Sequence of chain 1.A:
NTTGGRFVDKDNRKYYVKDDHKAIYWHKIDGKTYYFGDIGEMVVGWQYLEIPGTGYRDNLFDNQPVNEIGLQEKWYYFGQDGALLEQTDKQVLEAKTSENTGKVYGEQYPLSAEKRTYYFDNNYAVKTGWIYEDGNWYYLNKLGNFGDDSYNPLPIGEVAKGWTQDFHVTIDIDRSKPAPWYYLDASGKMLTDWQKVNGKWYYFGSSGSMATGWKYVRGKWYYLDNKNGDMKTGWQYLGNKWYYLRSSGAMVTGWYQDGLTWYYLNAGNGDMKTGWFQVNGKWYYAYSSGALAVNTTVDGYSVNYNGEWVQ

Binding-site contacts:
Ligand atom C2 contacts residue TRP201 of chain 1.A at 3.8 Å (hydrophobic).
Ligand atom O2 contacts residue TRP201 of chain 1.A at 3.4 Å.
Ligand atom C17 contacts residue TRP201 of chain 1.A at 3.6 Å (hydrophobic).
Ligand atom C7 contacts residue TRP201 of chain 1.A at 3.8 Å (hydrophobic).
Ligand atom OH contacts residue TRP201 of chain 1.A at 4.1 Å.
Ligand atom C14 contacts residue SER248 of chain 1.A at 4.3 Å.
Ligand atom C11 contacts residue TRP194 of chain 1.A at 4.4 Å (hydrophobic).
Ligand atom C10 contacts residue TRP194 of chain 1.A at 3.6 Å (hydrophobic).
Ligand atom C16 contacts residue MET231 of chain 1.A at 4.3 Å (hydrophobic).
Ligand atom C15 contacts residue SER248 of chain 1.A at 3.5 Å.
Ligand atom C6 contacts residue TRP201 of chain 1.A at 3.5 Å (hydrophobic).
Ligand atom C17 contacts residue TRP194 of chain 1.A at 4.3 Å (hydrophobic).
Ligand atom C10 contacts residue MET231 of chain 1.A at 4.4 Å (hydrophobic).
Ligand atom C2 contacts residue LYS196 of chain 1.A at 3.7 Å.
Ligand atom C8 contacts residue TRP201 of chain 1.A at 4.0 Å (hydrophobic).
Ligand atom C1 contacts residue TRP201 of chain 1.A at 3.0 Å (hydrophobic).
Ligand atom OH contacts residue LYS196 of chain 1.A at 4.4 Å.
Ligand atom C9 contacts residue TRP201 of chain 1.A at 3.2 Å (hydrophobic).
Ligand atom C1 contacts residue LYS196 of chain 1.A at 3.7 Å.
Ligand atom C10 contacts residue SER248 of chain 1.A at 3.8 Å.
Ligand atom C16 contacts residue TRP201 of chain 1.A at 3.7 Å (hydrophobic).
Ligand atom C16 contacts residue SER248 of chain 1.A at 4.0 Å.
Ligand atom C10 contacts residue TYR222 of chain 1.A at 3.9 Å (hydrophobic).
Ligand atom N contacts residue SER248 of chain 1.A at 4.2 Å.

This protein binds this small molecule.
Small molecule (SMILES): CN1[C@@H]2CC[C@H]1CC(OC(=O)[C@H](CO)c1ccccc1)C2